Binding-site contacts:
Ligand atom C3 contacts residue THR131 of chain 4.A at 3.6 Å.
Ligand atom C1 contacts residue LYS202 of chain 4.A at 1.3 Å.
Ligand atom C7 contacts residue GLU259 of chain 4.A at 3.1 Å.
Ligand atom C1 contacts residue VAL157 of chain 4.A at 3.5 Å (hydrophobic).
Ligand atom N2 contacts residue GLU229 of chain 4.A at 4.1 Å.
Ligand atom N1 contacts residue LYS202 of chain 4.A at 2.8 Å (salt-bridge).
Ligand atom C4 contacts residue LYS202 of chain 4.A at 3.5 Å.
Ligand atom C6 contacts residue THR131 of chain 4.A at 3.1 Å.
Ligand atom N1 contacts residue LEU295 of chain 4.A at 3.5 Å.
Ligand atom O1 contacts residue VAL157 of chain 4.A at 3.3 Å.
Ligand atom C7 contacts residue GLU205 of chain 4.A at 4.0 Å.
Ligand atom O1 contacts residue SER365 of chain 4.A at 2.6 Å (h-bond).
Ligand atom C4 contacts residue GLY132 of chain 4.A at 4.1 Å.
Ligand atom O2 contacts residue GLU229 of chain 4.A at 3.2 Å.
Ligand atom N1 contacts residue GLU259 of chain 4.A at 3.2 Å (salt-bridge).
Ligand atom C7 contacts residue SER231 of chain 4.A at 3.5 Å.
Ligand atom C5 contacts residue LYS202 of chain 4.A at 3.5 Å.
Ligand atom C2 contacts residue LEU295 of chain 4.A at 3.7 Å (hydrophobic).
Ligand atom C1 contacts residue LEU295 of chain 4.A at 3.5 Å (hydrophobic).
Ligand atom C6 contacts residue TYR335 of chain 4.A at 3.2 Å (hydrophobic).
Ligand atom C2 contacts residue GLN333 of chain 4.A at 3.5 Å.
Ligand atom O2 contacts residue MET257 of chain 4.A at 3.5 Å.
Ligand atom C3 contacts residue GLN333 of chain 4.A at 4.1 Å.
Ligand atom O1 contacts residue LEU295 of chain 4.A at 3.7 Å.
Ligand atom C6 contacts residue GLN333 of chain 4.A at 3.4 Å.
Ligand atom C2 contacts residue LYS202 of chain 4.A at 2.4 Å.
Ligand atom C1 contacts residue SER365 of chain 4.A at 3.7 Å.
Ligand atom C4 contacts residue GLU205 of chain 4.A at 3.0 Å.
Ligand atom C5 contacts residue GLU205 of chain 4.A at 3.5 Å.
Ligand atom O1 contacts residue LYS202 of chain 4.A at 2.3 Å (salt-bridge).
Ligand atom N2 contacts residue LYS202 of chain 4.A at 3.6 Å (salt-bridge).
Ligand atom C3 contacts residue GLY132 of chain 4.A at 4.0 Å.
Ligand atom C5 contacts residue GLU259 of chain 4.A at 3.9 Å.
Ligand atom C7 contacts residue GLU229 of chain 4.A at 3.2 Å.
Ligand atom N2 contacts residue GLU205 of chain 4.A at 2.9 Å (salt-bridge).
Ligand atom C3 contacts residue LYS202 of chain 4.A at 3.3 Å.
Ligand atom O2 contacts residue GLU205 of chain 4.A at 2.5 Å (salt-bridge).
Ligand atom O2 contacts residue LYS202 of chain 4.A at 2.8 Å (salt-bridge).
Ligand atom N1 contacts residue GLN333 of chain 4.A at 3.6 Å (h-bond).
Ligand atom O1 contacts residue THR131 of chain 4.A at 3.8 Å.

Sequence of chain 4.A:
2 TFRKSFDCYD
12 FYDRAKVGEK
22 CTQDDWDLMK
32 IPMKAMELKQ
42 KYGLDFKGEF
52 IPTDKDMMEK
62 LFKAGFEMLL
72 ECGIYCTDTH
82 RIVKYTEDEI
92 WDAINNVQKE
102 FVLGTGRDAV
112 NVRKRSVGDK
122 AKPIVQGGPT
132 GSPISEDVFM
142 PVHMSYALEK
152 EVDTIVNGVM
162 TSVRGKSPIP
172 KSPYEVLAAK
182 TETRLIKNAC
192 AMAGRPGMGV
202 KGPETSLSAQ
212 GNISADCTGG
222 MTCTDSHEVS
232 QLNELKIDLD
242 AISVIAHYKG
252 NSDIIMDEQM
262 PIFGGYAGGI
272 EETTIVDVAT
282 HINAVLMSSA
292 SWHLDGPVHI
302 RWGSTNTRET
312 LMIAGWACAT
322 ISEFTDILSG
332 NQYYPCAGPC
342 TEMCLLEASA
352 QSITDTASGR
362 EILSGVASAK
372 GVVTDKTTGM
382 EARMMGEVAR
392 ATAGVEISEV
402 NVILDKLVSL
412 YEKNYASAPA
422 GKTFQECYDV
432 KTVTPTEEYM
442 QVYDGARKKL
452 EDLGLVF

A small-molecule ligand and the protein it binds are described below.
Small molecule (SMILES): C[C@@H]1C[C@@H](N(C)O)N[C@H]1C(=O)O